Sequence of chain 1.A:
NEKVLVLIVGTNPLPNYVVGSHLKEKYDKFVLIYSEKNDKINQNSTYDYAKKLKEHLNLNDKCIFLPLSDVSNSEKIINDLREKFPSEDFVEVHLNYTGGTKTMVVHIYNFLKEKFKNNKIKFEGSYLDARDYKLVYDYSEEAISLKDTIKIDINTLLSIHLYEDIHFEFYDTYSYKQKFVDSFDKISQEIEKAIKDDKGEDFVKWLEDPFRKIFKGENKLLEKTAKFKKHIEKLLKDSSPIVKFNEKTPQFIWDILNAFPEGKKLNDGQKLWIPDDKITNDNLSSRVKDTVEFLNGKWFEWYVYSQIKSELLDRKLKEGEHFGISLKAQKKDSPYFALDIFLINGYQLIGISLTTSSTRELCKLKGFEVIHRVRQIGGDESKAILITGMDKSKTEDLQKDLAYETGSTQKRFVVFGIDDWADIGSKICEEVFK

Sequence of chain 1.B:
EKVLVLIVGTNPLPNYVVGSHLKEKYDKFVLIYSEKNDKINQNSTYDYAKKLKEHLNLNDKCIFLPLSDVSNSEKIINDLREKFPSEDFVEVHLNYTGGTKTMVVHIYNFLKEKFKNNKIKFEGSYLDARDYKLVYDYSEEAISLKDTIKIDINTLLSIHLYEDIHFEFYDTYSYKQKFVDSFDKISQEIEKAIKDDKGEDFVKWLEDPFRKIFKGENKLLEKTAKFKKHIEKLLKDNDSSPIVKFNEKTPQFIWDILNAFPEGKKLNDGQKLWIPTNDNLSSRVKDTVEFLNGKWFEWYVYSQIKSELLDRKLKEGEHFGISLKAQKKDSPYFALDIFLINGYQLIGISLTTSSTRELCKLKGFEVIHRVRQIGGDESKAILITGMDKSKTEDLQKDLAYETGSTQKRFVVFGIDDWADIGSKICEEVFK

Binding-site contacts:
Ligand atom C8 contacts residue THR411 of chain 1.A at 3.4 Å.
Ligand atom N7 contacts residue ARG134 of chain 1.A at 3.4 Å (salt-bridge).
Ligand atom O2' contacts residue THR14 of chain 1.A at 2.7 Å (h-bond).
Ligand atom O4' contacts residue THR101 of chain 1.A at 3.1 Å.
Ligand atom OP1 contacts residue LYS105 of chain 1.B at 3.0 Å (salt-bridge).
Ligand atom OP2 contacts residue LYS105 of chain 1.A at 2.5 Å (salt-bridge).
Ligand atom OP1 contacts residue GLY13 of chain 1.A at 3.3 Å.
Ligand atom O2' contacts residue THR14 of chain 1.B at 2.7 Å (h-bond).
Ligand atom C8 contacts residue ALA133 of chain 1.B at 3.3 Å (hydrophobic).
Ligand atom OP2 contacts residue GLY103 of chain 1.B at 3.3 Å (h-bond).
Ligand atom OP1 contacts residue TYR130 of chain 1.A at 2.7 Å (h-bond).
Ligand atom N1 contacts residue GLU386 of chain 1.B at 3.3 Å.
Ligand atom OP2 contacts residue ASN15 of chain 1.A at 3.1 Å (h-bond).
Ligand atom C2 contacts residue SER38 of chain 1.A at 3.3 Å.
Ligand atom C4' contacts residue GLY103 of chain 1.B at 3.2 Å.
Ligand atom N6 contacts residue GLY412 of chain 1.B at 2.9 Å (h-bond).
Ligand atom N6 contacts residue GLY412 of chain 1.A at 3.0 Å (h-bond).
Ligand atom OP1 contacts residue ASN15 of chain 1.B at 2.9 Å (h-bond).
Ligand atom OP2 contacts residue LYS105 of chain 1.B at 2.8 Å (salt-bridge).
Ligand atom O4' contacts residue THR104 of chain 1.A at 3.1 Å (h-bond).
Ligand atom N7 contacts residue GLY412 of chain 1.A at 3.3 Å.
Ligand atom O4' contacts residue THR101 of chain 1.B at 3.1 Å.
Ligand atom C4' contacts residue GLY103 of chain 1.A at 3.2 Å.
Ligand atom OP1 contacts residue THR104 of chain 1.A at 3.2 Å.
Ligand atom O3' contacts residue GLY103 of chain 1.B at 3.1 Å (h-bond).
Ligand atom N7 contacts residue GLY412 of chain 1.B at 3.3 Å.
Ligand atom O4' contacts residue GLY103 of chain 1.A at 3.0 Å (h-bond).
Ligand atom OP1 contacts residue LYS105 of chain 1.A at 3.2 Å (salt-bridge).
Ligand atom O5' contacts residue LYS105 of chain 1.A at 3.3 Å (salt-bridge).
Ligand atom N6 contacts residue ASN47 of chain 1.A at 2.9 Å (h-bond).
Ligand atom O4' contacts residue PRO18 of chain 1.B at 3.4 Å.
Ligand atom N1 contacts residue SER38 of chain 1.B at 2.8 Å (h-bond).
Ligand atom OP1 contacts residue TYR130 of chain 1.B at 2.9 Å (h-bond).
Ligand atom O4' contacts residue GLY103 of chain 1.B at 3.3 Å (h-bond).
Ligand atom O3' contacts residue GLY103 of chain 1.A at 3.0 Å (h-bond).
Ligand atom O4' contacts residue THR104 of chain 1.B at 3.3 Å.
Ligand atom OP2 contacts residue GLY13 of chain 1.B at 3.4 Å.
Ligand atom N6 contacts residue ASN47 of chain 1.B at 2.9 Å (h-bond).
Ligand atom N7 contacts residue THR411 of chain 1.A at 3.3 Å (h-bond).
Ligand atom N1 contacts residue SER38 of chain 1.A at 2.7 Å (h-bond).

The protein below binds the small molecule below.
Small molecule (SMILES): Nc1ncnc2c1ncn2[C@@H]1O[C@@H]2CO[P](=O)(O)O[C@H]3[C@@H](O)[C@H](n4cnc5c(N)ncnc54)O[C@@H]3CO[P](=O)(O)O[C@H]3[C@@H](O)[C@H](n4cnc5c(N)ncnc54)O[C@@H]3CO[P](=O)(O)O[C@H]3[C@@H](O)[C@H](n4cnc5c(N)ncnc54)O[C@@H]3CO[P](=O)(O)O[C@H]2[C@H]1O